A small-molecule ligand and the protein it binds are described below.
Small molecule (SMILES): OC[C@H]1O[C@@H](O[C@H]2[C@H](O)[C@@H](O)[C@@H](O)O[C@@H]2CO)[C@H](O)[C@@H](O)[C@H]1O

Sequence of chain 1.B:
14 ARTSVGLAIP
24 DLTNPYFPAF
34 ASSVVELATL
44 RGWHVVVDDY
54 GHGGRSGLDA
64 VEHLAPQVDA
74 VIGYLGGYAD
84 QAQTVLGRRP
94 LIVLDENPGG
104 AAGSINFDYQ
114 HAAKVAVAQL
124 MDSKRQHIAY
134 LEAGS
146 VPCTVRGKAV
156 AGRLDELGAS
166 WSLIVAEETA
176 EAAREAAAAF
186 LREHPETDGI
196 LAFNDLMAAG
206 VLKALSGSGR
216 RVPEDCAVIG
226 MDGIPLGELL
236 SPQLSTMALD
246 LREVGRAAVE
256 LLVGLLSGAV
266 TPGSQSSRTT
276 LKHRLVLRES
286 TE

Binding-site contacts:
Ligand atom C5 contacts residue TYR29 of chain 1.B at 3.6 Å (hydrophobic).
Ligand atom O3 contacts residue ASN199 of chain 1.B at 2.9 Å (h-bond).
Ligand atom C6 contacts residue TYR77 of chain 1.B at 3.5 Å (hydrophobic).
Ligand atom O3 contacts residue ARG151 of chain 1.B at 3.0 Å (salt-bridge).
Ligand atom O2 contacts residue ASN27 of chain 1.B at 3.4 Å (h-bond).
Ligand atom O5 contacts residue ASP98 of chain 1.B at 3.3 Å (salt-bridge).
Ligand atom O6 contacts residue TYR112 of chain 1.B at 3.9 Å.
Ligand atom O2 contacts residue ASP98 of chain 1.B at 3.6 Å.
Ligand atom C6 contacts residue TYR29 of chain 1.B at 3.7 Å (hydrophobic).
Ligand atom O2 contacts residue PHE30 of chain 1.B at 3.9 Å.
Ligand atom O5 contacts residue ARG151 of chain 1.B at 2.9 Å (salt-bridge).
Ligand atom O3 contacts residue ASP227 of chain 1.B at 2.7 Å (salt-bridge).
Ligand atom O6 contacts residue PRO23 of chain 1.B at 3.7 Å.
Ligand atom C3 contacts residue ASP98 of chain 1.B at 3.3 Å.
Ligand atom C4 contacts residue TYR29 of chain 1.B at 3.5 Å (hydrophobic).
Ligand atom C1 contacts residue ARG151 of chain 1.B at 3.7 Å.
Ligand atom O4 contacts residue ASP227 of chain 1.B at 2.4 Å (salt-bridge).
Ligand atom O3 contacts residue ASP98 of chain 1.B at 2.6 Å (salt-bridge).
Ligand atom C2 contacts residue ASP98 of chain 1.B at 3.4 Å.
Ligand atom C5 contacts residue ARG151 of chain 1.B at 3.7 Å.
Ligand atom C6 contacts residue ASP98 of chain 1.B at 3.7 Å.
Ligand atom C6 contacts residue ARG151 of chain 1.B at 3.9 Å.
Ligand atom O3 contacts residue GLU173 of chain 1.B at 3.9 Å.
Ligand atom C6 contacts residue PHE30 of chain 1.B at 3.8 Å (hydrophobic).
Ligand atom C3 contacts residue ASP227 of chain 1.B at 3.7 Å.
Ligand atom C4 contacts residue ASP227 of chain 1.B at 3.2 Å.
Ligand atom O3 contacts residue TYR29 of chain 1.B at 3.8 Å.
Ligand atom O6 contacts residue PHE110 of chain 1.B at 3.4 Å.
Ligand atom O4 contacts residue ARG151 of chain 1.B at 3.1 Å (salt-bridge).
Ligand atom O6 contacts residue TYR77 of chain 1.B at 2.8 Å (h-bond).
Ligand atom C2 contacts residue GLU173 of chain 1.B at 3.5 Å.
Ligand atom C4 contacts residue ARG151 of chain 1.B at 3.9 Å.
Ligand atom C4 contacts residue ASP98 of chain 1.B at 3.6 Å.
Ligand atom C3 contacts residue ASN27 of chain 1.B at 3.5 Å.
Ligand atom O6 contacts residue ASP98 of chain 1.B at 2.8 Å (salt-bridge).
Ligand atom O3 contacts residue TYR112 of chain 1.B at 3.7 Å.
Ligand atom O4 contacts residue ARG151 of chain 1.B at 3.7 Å.
Ligand atom O3 contacts residue ASN27 of chain 1.B at 2.8 Å (h-bond).
Ligand atom C3 contacts residue TYR29 of chain 1.B at 3.7 Å (hydrophobic).
Ligand atom O2 contacts residue GLU173 of chain 1.B at 2.6 Å (salt-bridge).